A protein and the small-molecule ligand that binds it are described below.
Small molecule (SMILES): O=C(c1cccc(-c2cccc(O)c2F)n1)c1cccc(O)c1O

Sequence of chain 4.A:
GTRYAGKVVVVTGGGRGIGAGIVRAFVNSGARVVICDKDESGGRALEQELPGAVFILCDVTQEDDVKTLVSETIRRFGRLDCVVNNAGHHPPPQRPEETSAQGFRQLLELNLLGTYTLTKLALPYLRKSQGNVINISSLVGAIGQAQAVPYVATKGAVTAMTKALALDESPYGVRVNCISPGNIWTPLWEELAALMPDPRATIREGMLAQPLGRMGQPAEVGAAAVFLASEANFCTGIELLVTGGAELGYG

Sequence of chain 1.A:
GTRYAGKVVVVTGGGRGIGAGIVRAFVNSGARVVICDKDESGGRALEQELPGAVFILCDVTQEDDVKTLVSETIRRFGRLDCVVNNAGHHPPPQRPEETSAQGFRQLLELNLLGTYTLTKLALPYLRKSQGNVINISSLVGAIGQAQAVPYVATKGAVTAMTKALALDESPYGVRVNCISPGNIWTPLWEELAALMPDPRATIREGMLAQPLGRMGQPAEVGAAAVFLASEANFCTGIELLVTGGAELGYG

Binding-site contacts:
Ligand atom O2 contacts residue ALA151 of chain 1.A at 3.8 Å.
Ligand atom C17 contacts residue TYR154 of chain 1.A at 3.7 Å (hydrophobic).
Ligand atom O contacts residue SER141 of chain 1.A at 2.5 Å (h-bond).
Ligand atom C contacts residue SER141 of chain 1.A at 3.3 Å.
Ligand atom C15 contacts residue ALA149 of chain 1.A at 3.4 Å (hydrophobic).
Ligand atom O contacts residue TYR154 of chain 1.A at 2.5 Å (h-bond).
Ligand atom C17 contacts residue NAD1 of chain 1.B at 3.5 Å.
Ligand atom O2 contacts residue ALA149 of chain 1.A at 2.9 Å (h-bond).
Ligand atom C13 contacts residue GLN148 of chain 1.A at 3.9 Å.
Ligand atom C8 contacts residue TRP192 of chain 1.A at 3.5 Å (hydrophobic).
Ligand atom C1 contacts residue SER141 of chain 1.A at 3.4 Å.
Ligand atom C8 contacts residue LEU195 of chain 1.A at 3.8 Å (hydrophobic).
Ligand atom C11 contacts residue GLN148 of chain 1.A at 3.5 Å.
Ligand atom C6 contacts residue LEU195 of chain 1.A at 3.6 Å (hydrophobic).
Ligand atom C contacts residue NAD1 of chain 1.B at 3.2 Å.
Ligand atom C15 contacts residue GLN148 of chain 1.A at 3.7 Å.
Ligand atom C7 contacts residue TRP192 of chain 1.A at 3.4 Å (hydrophobic).
Ligand atom C2 contacts residue TYR253 of chain 4.A at 3.7 Å (hydrophobic).
Ligand atom C16 contacts residue GLN148 of chain 1.A at 3.5 Å.
Ligand atom O3 contacts residue HIS93 of chain 1.A at 3.4 Å.
Ligand atom C2 contacts residue GLN148 of chain 1.A at 3.9 Å.
Ligand atom O2 contacts residue GLN150 of chain 1.A at 3.2 Å (h-bond).
Ligand atom C5 contacts residue HIS93 of chain 1.A at 3.9 Å.
Ligand atom C3 contacts residue ASN186 of chain 1.A at 3.5 Å.
Ligand atom F contacts residue HIS93 of chain 1.A at 2.9 Å.
Ligand atom C14 contacts residue ALA149 of chain 1.A at 3.3 Å (hydrophobic).
Ligand atom O3 contacts residue TYR154 of chain 1.A at 3.1 Å (h-bond).
Ligand atom C contacts residue TYR154 of chain 1.A at 3.5 Å (hydrophobic).
Ligand atom C1 contacts residue VAL143 of chain 1.A at 3.9 Å (hydrophobic).
Ligand atom C17 contacts residue HIS93 of chain 1.A at 3.6 Å.
Ligand atom O contacts residue NAD1 of chain 1.B at 2.8 Å.
Ligand atom C14 contacts residue GLN148 of chain 1.A at 3.8 Å.
Ligand atom O3 contacts residue NAD1 of chain 1.B at 3.5 Å.
Ligand atom C2 contacts residue ASN186 of chain 1.A at 3.6 Å.
Ligand atom N contacts residue GLN148 of chain 1.A at 3.6 Å.
Ligand atom C12 contacts residue GLN148 of chain 1.A at 3.7 Å.
Ligand atom O1 contacts residue LEU195 of chain 1.A at 3.6 Å.
Ligand atom C3 contacts residue GLN148 of chain 1.A at 3.8 Å.
Ligand atom C1 contacts residue NAD1 of chain 1.B at 3.6 Å.
Ligand atom C7 contacts residue LEU195 of chain 1.A at 3.7 Å (hydrophobic).